Binding-site contacts:
Ligand atom O8 contacts residue PHE294 of chain 2.A at 3.7 Å.
Ligand atom C26 contacts residue ASP153 of chain 2.A at 3.4 Å.
Ligand atom CL1 contacts residue PRO293 of chain 2.A at 3.6 Å.
Ligand atom C22 contacts residue GLY109 of chain 2.A at 3.9 Å.
Ligand atom C21 contacts residue GLY109 of chain 2.A at 3.1 Å.
Ligand atom C21 contacts residue VAL202 of chain 2.A at 3.7 Å (hydrophobic).
Ligand atom C7 contacts residue PHE294 of chain 2.A at 3.6 Å (hydrophobic).
Ligand atom C22 contacts residue ASN203 of chain 2.A at 3.2 Å.
Ligand atom CL1 contacts residue ILE249 of chain 2.A at 3.9 Å.
Ligand atom C20 contacts residue PRO108 of chain 2.A at 3.2 Å (hydrophobic).
Ligand atom N24 contacts residue ARG298 of chain 2.A at 4.1 Å.
Ligand atom C20 contacts residue GLY109 of chain 2.A at 3.4 Å.
Ligand atom C9 contacts residue PHE294 of chain 2.A at 3.7 Å (hydrophobic).
Ligand atom O8 contacts residue GLN110 of chain 2.A at 2.8 Å (h-bond).
Ligand atom CL1 contacts residue PHE294 of chain 2.A at 3.6 Å.
Ligand atom C21 contacts residue ILE200 of chain 2.A at 4.1 Å (hydrophobic).
Ligand atom N6 contacts residue PHE294 of chain 2.A at 4.0 Å.
Ligand atom C13 contacts residue PHE294 of chain 2.A at 4.0 Å (hydrophobic).
Ligand atom C9 contacts residue GLN110 of chain 2.A at 3.8 Å.
Ligand atom C25 contacts residue GLN110 of chain 2.A at 3.8 Å.
Ligand atom C26 contacts residue ASN151 of chain 2.A at 4.0 Å.
Ligand atom C7 contacts residue GLN110 of chain 2.A at 3.2 Å.
Ligand atom CL7 contacts residue PRO108 of chain 2.A at 3.7 Å.
Ligand atom CL7 contacts residue GLN110 of chain 2.A at 4.0 Å.
Ligand atom C3 contacts residue ASP153 of chain 2.A at 2.8 Å.
Ligand atom C18 contacts residue GLN110 of chain 2.A at 3.9 Å.
Ligand atom C3 contacts residue ARG298 of chain 2.A at 3.5 Å.
Ligand atom C21 contacts residue ASN203 of chain 2.A at 3.5 Å.
Ligand atom C21 contacts residue GLN110 of chain 2.A at 3.9 Å.
Ligand atom N24 contacts residue ASP153 of chain 2.A at 2.3 Å (salt-bridge).
Ligand atom C18 contacts residue PRO108 of chain 2.A at 3.9 Å (hydrophobic).
Ligand atom C20 contacts residue GLN110 of chain 2.A at 3.7 Å.
Ligand atom CL7 contacts residue GLN107 of chain 2.A at 3.8 Å.
Ligand atom C13 contacts residue GLN110 of chain 2.A at 4.1 Å.
Ligand atom N6 contacts residue GLN110 of chain 2.A at 3.9 Å.
Ligand atom O16 contacts residue ILE249 of chain 2.A at 3.4 Å.
Ligand atom C22 contacts residue VAL202 of chain 2.A at 3.5 Å (hydrophobic).
Ligand atom N14 contacts residue GLN110 of chain 2.A at 3.9 Å.
Ligand atom C15 contacts residue ILE249 of chain 2.A at 4.0 Å (hydrophobic).
Ligand atom C22 contacts residue THR292 of chain 2.A at 4.0 Å.

Sequence of chain 2.A:
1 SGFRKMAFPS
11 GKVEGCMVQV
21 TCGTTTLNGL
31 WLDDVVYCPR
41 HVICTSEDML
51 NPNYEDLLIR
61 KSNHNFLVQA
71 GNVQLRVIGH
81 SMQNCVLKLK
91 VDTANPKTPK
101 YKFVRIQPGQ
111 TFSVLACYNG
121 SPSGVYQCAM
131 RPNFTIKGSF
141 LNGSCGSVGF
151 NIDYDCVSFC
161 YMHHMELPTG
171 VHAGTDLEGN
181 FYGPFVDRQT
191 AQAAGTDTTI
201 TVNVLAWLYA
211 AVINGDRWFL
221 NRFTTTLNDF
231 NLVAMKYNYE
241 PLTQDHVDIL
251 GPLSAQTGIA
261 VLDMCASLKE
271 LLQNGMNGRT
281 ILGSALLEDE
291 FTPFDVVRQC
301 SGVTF

The small molecule below binds the protein below.
Small molecule (SMILES): O=C(NC1CCNCC1)c1n[nH]cc1NC(=O)c1c(Cl)cccc1Cl